Sequence of chain 1.A:
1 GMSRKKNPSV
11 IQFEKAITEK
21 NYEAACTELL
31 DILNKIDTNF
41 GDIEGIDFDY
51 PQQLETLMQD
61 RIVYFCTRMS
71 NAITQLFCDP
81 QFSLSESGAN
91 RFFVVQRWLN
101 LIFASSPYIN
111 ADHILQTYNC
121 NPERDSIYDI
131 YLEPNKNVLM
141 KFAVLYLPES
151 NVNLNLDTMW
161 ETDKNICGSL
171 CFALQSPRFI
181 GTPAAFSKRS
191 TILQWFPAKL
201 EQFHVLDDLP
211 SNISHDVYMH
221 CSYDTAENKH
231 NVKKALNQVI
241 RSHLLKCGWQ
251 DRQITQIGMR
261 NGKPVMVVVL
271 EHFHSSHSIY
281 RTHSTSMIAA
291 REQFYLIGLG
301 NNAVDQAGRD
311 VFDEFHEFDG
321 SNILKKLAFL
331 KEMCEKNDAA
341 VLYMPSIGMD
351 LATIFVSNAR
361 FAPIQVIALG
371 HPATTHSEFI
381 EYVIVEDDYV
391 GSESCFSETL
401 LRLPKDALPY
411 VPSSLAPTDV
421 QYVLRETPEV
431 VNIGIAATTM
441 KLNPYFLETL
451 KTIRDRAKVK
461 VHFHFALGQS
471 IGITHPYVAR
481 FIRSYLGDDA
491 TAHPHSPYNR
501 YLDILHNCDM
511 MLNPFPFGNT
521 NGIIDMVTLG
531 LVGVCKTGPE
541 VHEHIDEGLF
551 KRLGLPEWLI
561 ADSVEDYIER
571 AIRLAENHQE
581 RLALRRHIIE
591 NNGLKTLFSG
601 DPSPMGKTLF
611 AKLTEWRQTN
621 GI

Binding-site contacts:
Ligand atom C3D contacts residue TYR501 of chain 1.A at 3.7 Å (hydrophobic).
Ligand atom O3' contacts residue HIS277 of chain 1.A at 3.2 Å.
Ligand atom C1' contacts residue ASN521 of chain 1.A at 3.6 Å.
Ligand atom O3' contacts residue MET349 of chain 1.A at 3.6 Å.
Ligand atom C6 contacts residue TYR501 of chain 1.A at 3.9 Å (hydrophobic).
Ligand atom C2 contacts residue SER496 of chain 1.A at 3.6 Å.
Ligand atom C2 contacts residue TYR501 of chain 1.A at 3.8 Å (hydrophobic).
Ligand atom O2B contacts residue ASN521 of chain 1.A at 3.1 Å (h-bond).
Ligand atom O4 contacts residue HIS495 of chain 1.A at 3.5 Å.
Ligand atom C6' contacts residue PRO372 of chain 1.A at 3.7 Å (hydrophobic).
Ligand atom O4' contacts residue GLY370 of chain 1.A at 2.7 Å (h-bond).
Ligand atom O2D contacts residue TYR498 of chain 1.A at 3.2 Å.
Ligand atom O6' contacts residue PHE517 of chain 1.A at 3.3 Å.
Ligand atom C5 contacts residue TYR501 of chain 1.A at 3.6 Å (hydrophobic).
Ligand atom O2 contacts residue TYR498 of chain 1.A at 3.3 Å.
Ligand atom O4 contacts residue SER496 of chain 1.A at 2.9 Å (h-bond).
Ligand atom O5D contacts residue ASN521 of chain 1.A at 3.8 Å.
Ligand atom O3D contacts residue ASN521 of chain 1.A at 3.4 Å.
Ligand atom O3D contacts residue ASP525 of chain 1.A at 2.5 Å (salt-bridge).
Ligand atom O4 contacts residue TYR501 of chain 1.A at 3.8 Å.
Ligand atom O2 contacts residue SER496 of chain 1.A at 3.6 Å (h-bond).
Ligand atom O3A contacts residue THR438 of chain 1.A at 3.5 Å.
Ligand atom C4' contacts residue MET349 of chain 1.A at 3.7 Å (hydrophobic).
Ligand atom C6' contacts residue GLY370 of chain 1.A at 3.4 Å.
Ligand atom C4 contacts residue SER496 of chain 1.A at 3.6 Å.
Ligand atom C3D contacts residue ASP525 of chain 1.A at 3.2 Å.
Ligand atom N3 contacts residue TYR501 of chain 1.A at 3.6 Å.
Ligand atom O4' contacts residue MET349 of chain 1.A at 3.8 Å.
Ligand atom O3D contacts residue EDO1 of chain 1.H at 3.2 Å.
Ligand atom C2' contacts residue SER278 of chain 1.A at 3.5 Å.
Ligand atom O1A contacts residue THR438 of chain 1.A at 3.8 Å.
Ligand atom C2D contacts residue TYR498 of chain 1.A at 3.6 Å (hydrophobic).
Ligand atom O1B contacts residue LYS441 of chain 1.A at 2.8 Å (salt-bridge).
Ligand atom C4 contacts residue TYR501 of chain 1.A at 3.5 Å (hydrophobic).
Ligand atom O2D contacts residue EDO1 of chain 1.H at 3.1 Å (h-bond).
Ligand atom N3 contacts residue SER496 of chain 1.A at 2.8 Å (h-bond).
Ligand atom C2D contacts residue TYR501 of chain 1.A at 3.7 Å (hydrophobic).
Ligand atom C4' contacts residue GLY370 of chain 1.A at 3.5 Å.
Ligand atom O2' contacts residue SER278 of chain 1.A at 3.2 Å (h-bond).
Ligand atom O6' contacts residue PRO372 of chain 1.A at 3.8 Å.

This protein binds this small molecule.
Small molecule (SMILES): O=c1ccn([C@@H]2O[C@H](CO[P](=O)(O)O[P](=O)(O)O[C@H]3O[C@H](CO)[C@H](O)[C@H](O)[C@H]3O)[C@@H](O)[C@H]2O)c(=O)[nH]1